Sequence of chain 1.A:
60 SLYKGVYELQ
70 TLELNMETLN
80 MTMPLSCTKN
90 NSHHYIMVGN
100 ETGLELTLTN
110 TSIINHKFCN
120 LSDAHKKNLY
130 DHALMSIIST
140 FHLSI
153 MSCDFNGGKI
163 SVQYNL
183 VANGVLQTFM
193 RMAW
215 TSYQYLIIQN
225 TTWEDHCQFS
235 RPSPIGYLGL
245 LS

The small molecule below binds the protein below.
Small molecule (SMILES): CC(=O)N[C@@H]1[C@@H](O)[C@H](O)[C@@H](CO)O[C@H]1O

Binding-site contacts:
Ligand atom C6 contacts residue TYR219 of chain 1.A at 4.3 Å (hydrophobic).
Ligand atom C1 contacts residue TYR219 of chain 1.A at 3.4 Å (hydrophobic).
Ligand atom C8 contacts residue SER154 of chain 1.A at 3.6 Å.
Ligand atom C2 contacts residue ASN167 of chain 1.A at 2.5 Å.
Ligand atom C3 contacts residue TYR219 of chain 1.A at 4.4 Å (hydrophobic).
Ligand atom C4 contacts residue TYR219 of chain 1.A at 4.5 Å (hydrophobic).
Ligand atom C2 contacts residue TYR219 of chain 1.A at 4.5 Å (hydrophobic).
Ligand atom O7 contacts residue HIS115 of chain 1.A at 4.4 Å.
Ligand atom C8 contacts residue GLN165 of chain 1.A at 3.3 Å.
Ligand atom O6 contacts residue ASN167 of chain 1.A at 3.9 Å.
Ligand atom C7 contacts residue HIS115 of chain 1.A at 4.2 Å.
Ligand atom O7 contacts residue LYS116 of chain 1.A at 4.0 Å.
Ligand atom C3 contacts residue ASN167 of chain 1.A at 3.8 Å.
Ligand atom C4 contacts residue ASN167 of chain 1.A at 4.2 Å.
Ligand atom C6 contacts residue ASN167 of chain 1.A at 4.4 Å.
Ligand atom O3 contacts residue ASN114 of chain 1.A at 3.0 Å (h-bond).
Ligand atom C5 contacts residue TYR219 of chain 1.A at 3.4 Å (hydrophobic).
Ligand atom C5 contacts residue ASN167 of chain 1.A at 3.7 Å.
Ligand atom N2 contacts residue ASN167 of chain 1.A at 2.9 Å (h-bond).
Ligand atom C8 contacts residue HIS115 of chain 1.A at 3.3 Å.
Ligand atom C8 contacts residue ASN167 of chain 1.A at 4.3 Å.
Ligand atom O5 contacts residue TYR219 of chain 1.A at 3.5 Å (h-bond).
Ligand atom C8 contacts residue ILE113 of chain 1.A at 3.8 Å (hydrophobic).
Ligand atom C1 contacts residue ASN167 of chain 1.A at 1.4 Å.
Ligand atom C7 contacts residue ASN167 of chain 1.A at 3.2 Å.
Ligand atom O7 contacts residue ASN167 of chain 1.A at 3.1 Å (h-bond).
Ligand atom O5 contacts residue ASN167 of chain 1.A at 2.4 Å (h-bond).
Ligand atom C3 contacts residue ASN114 of chain 1.A at 4.1 Å.
Ligand atom N2 contacts residue ASN114 of chain 1.A at 4.3 Å.
Ligand atom C7 contacts residue GLN165 of chain 1.A at 4.4 Å.